Binding-site contacts:
Ligand atom O3 contacts residue MET287 of chain 1.D at 3.5 Å.
Ligand atom O3 contacts residue LYS195 of chain 1.D at 3.0 Å (salt-bridge).
Ligand atom O4 contacts residue HIS126 of chain 1.D at 3.1 Å.
Ligand atom C3 contacts residue ASP255 of chain 1.D at 3.5 Å.
Ligand atom C2 contacts residue ARG251 of chain 1.D at 3.5 Å.
Ligand atom C1 contacts residue HIS126 of chain 1.D at 3.8 Å.
Ligand atom C2 contacts residue SER231 of chain 1.D at 4.0 Å.
Ligand atom C5 contacts residue HIS126 of chain 1.D at 3.7 Å.
Ligand atom C4 contacts residue TRP32 of chain 1.D at 3.6 Å (hydrophobic).
Ligand atom O5 contacts residue HIS126 of chain 1.D at 3.6 Å (h-bond).
Ligand atom C4 contacts residue ASP66 of chain 1.D at 3.3 Å.
Ligand atom O1 contacts residue PRO232 of chain 1.D at 3.4 Å (h-bond).
Ligand atom C2 contacts residue GOL1 of chain 1.JB at 4.0 Å.
Ligand atom O5 contacts residue TRP161 of chain 1.D at 3.2 Å.
Ligand atom C1 contacts residue GOL1 of chain 1.JB at 3.9 Å.
Ligand atom C1 contacts residue SER231 of chain 1.D at 3.5 Å.
Ligand atom O2 contacts residue PRO232 of chain 1.D at 3.1 Å.
Ligand atom O4 contacts residue LYS195 of chain 1.D at 3.0 Å (salt-bridge).
Ligand atom O2 contacts residue ASP255 of chain 1.D at 2.4 Å (salt-bridge).
Ligand atom O5 contacts residue GOL1 of chain 1.JB at 3.5 Å (h-bond).
Ligand atom O3 contacts residue TRP32 of chain 1.D at 3.7 Å.
Ligand atom O3 contacts residue ASP255 of chain 1.D at 4.0 Å.
Ligand atom C1 contacts residue ALA197 of chain 1.D at 3.6 Å (hydrophobic).
Ligand atom O1 contacts residue ALA197 of chain 1.D at 3.1 Å.
Ligand atom C1 contacts residue TRP161 of chain 1.D at 4.0 Å (hydrophobic).
Ligand atom O1 contacts residue SER231 of chain 1.D at 3.1 Å (h-bond).
Ligand atom O4 contacts residue ASP66 of chain 1.D at 2.5 Å (salt-bridge).
Ligand atom C3 contacts residue GOL1 of chain 1.JB at 4.0 Å.
Ligand atom O1 contacts residue GOL1 of chain 1.JB at 4.1 Å.
Ligand atom C2 contacts residue ASP255 of chain 1.D at 3.5 Å.
Ligand atom O2 contacts residue ARG251 of chain 1.D at 3.0 Å (salt-bridge).
Ligand atom O3 contacts residue ARG251 of chain 1.D at 3.7 Å.
Ligand atom O1 contacts residue TRP161 of chain 1.D at 3.5 Å.
Ligand atom C5 contacts residue GOL1 of chain 1.JB at 3.9 Å.
Ligand atom O5 contacts residue ALA197 of chain 1.D at 3.9 Å.
Ligand atom C2 contacts residue LYS195 of chain 1.D at 4.0 Å.
Ligand atom C5 contacts residue TYR79 of chain 1.D at 3.7 Å (hydrophobic).
Ligand atom C3 contacts residue LYS195 of chain 1.D at 3.8 Å.
Ligand atom C4 contacts residue LYS195 of chain 1.D at 3.9 Å.
Ligand atom O2 contacts residue GOL1 of chain 1.JB at 3.6 Å.

Sequence of chain 1.D:
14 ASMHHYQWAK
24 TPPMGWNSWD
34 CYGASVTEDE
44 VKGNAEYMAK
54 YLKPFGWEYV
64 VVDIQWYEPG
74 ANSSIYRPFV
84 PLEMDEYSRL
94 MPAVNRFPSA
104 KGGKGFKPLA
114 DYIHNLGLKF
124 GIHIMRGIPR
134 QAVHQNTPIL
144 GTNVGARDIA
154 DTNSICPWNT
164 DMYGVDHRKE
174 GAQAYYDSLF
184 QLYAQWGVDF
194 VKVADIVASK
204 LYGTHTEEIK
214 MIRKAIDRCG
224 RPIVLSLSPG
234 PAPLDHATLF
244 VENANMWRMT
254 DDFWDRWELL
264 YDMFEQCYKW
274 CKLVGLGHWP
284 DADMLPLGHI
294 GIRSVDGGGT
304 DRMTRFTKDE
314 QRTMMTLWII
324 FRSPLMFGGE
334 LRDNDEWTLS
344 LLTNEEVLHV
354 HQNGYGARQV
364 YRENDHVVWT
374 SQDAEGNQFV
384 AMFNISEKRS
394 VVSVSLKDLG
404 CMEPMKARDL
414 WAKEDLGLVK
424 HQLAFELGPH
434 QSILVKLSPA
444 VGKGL

This protein binds this small molecule.
Small molecule (SMILES): O[C@@H]1[C@@H](O)[C@@H](O)OC[C@@H]1O